Binding-site contacts:
Ligand atom C8 contacts residue THR144 of chain 1.A at 2.8 Å.
Ligand atom C7 contacts residue SER182 of chain 1.A at 4.4 Å.
Ligand atom O7 contacts residue PHE185 of chain 1.A at 4.2 Å.
Ligand atom C6 contacts residue THR144 of chain 1.A at 4.1 Å.
Ligand atom C1 contacts residue THR144 of chain 1.A at 4.1 Å.
Ligand atom C4 contacts residue ASN142 of chain 1.A at 4.0 Å.
Ligand atom O7 contacts residue SER182 of chain 1.A at 3.5 Å (h-bond).
Ligand atom C6 contacts residue ASN142 of chain 1.A at 4.0 Å.
Ligand atom C2 contacts residue ASN142 of chain 1.A at 2.8 Å.
Ligand atom N2 contacts residue ASN142 of chain 1.A at 3.6 Å (h-bond).
Ligand atom C5 contacts residue ASN142 of chain 1.A at 3.2 Å.
Ligand atom O5 contacts residue THR144 of chain 1.A at 3.8 Å.
Ligand atom C7 contacts residue ASN142 of chain 1.A at 4.1 Å.
Ligand atom C8 contacts residue ASN142 of chain 1.A at 4.1 Å.
Ligand atom C1 contacts residue ASN142 of chain 1.A at 1.4 Å.
Ligand atom O5 contacts residue ASN142 of chain 1.A at 1.8 Å (h-bond).
Ligand atom C5 contacts residue THR144 of chain 1.A at 3.7 Å.
Ligand atom C6 contacts residue PRO146 of chain 1.A at 4.3 Å (hydrophobic).
Ligand atom C3 contacts residue THR144 of chain 1.A at 4.4 Å.
Ligand atom C3 contacts residue ASN142 of chain 1.A at 3.9 Å.
Ligand atom O6 contacts residue ASN142 of chain 1.A at 4.0 Å.
Ligand atom C7 contacts residue THR144 of chain 1.A at 4.3 Å.

Sequence of chain 1.A:
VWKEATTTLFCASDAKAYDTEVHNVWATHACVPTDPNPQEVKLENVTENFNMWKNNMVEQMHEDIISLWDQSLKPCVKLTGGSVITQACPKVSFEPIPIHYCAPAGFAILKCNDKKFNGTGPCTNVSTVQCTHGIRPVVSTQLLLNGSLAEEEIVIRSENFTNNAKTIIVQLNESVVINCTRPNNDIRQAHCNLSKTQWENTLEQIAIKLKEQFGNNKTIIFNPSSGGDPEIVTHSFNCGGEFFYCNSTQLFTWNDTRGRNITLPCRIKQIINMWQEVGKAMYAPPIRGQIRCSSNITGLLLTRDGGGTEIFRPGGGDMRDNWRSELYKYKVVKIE

The protein below binds the small molecule below.
Small molecule (SMILES): CC(=O)N[C@@H]1[C@@H](O)[C@H](O)[C@@H](CO)O[C@H]1O